Sequence of chain 1.B:
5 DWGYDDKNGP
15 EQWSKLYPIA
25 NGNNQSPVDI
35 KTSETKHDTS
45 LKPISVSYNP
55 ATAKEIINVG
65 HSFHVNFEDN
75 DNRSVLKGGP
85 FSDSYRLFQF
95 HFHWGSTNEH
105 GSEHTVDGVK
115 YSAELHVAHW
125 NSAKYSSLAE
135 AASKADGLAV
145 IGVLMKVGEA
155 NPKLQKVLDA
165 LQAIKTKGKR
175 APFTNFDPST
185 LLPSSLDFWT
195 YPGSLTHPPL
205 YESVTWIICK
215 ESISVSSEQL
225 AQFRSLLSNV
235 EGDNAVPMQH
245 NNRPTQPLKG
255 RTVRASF

Binding-site contacts:
Ligand atom C6 contacts residue 9491 of chain 1.J at 3.7 Å.
Ligand atom O21 contacts residue THR200 of chain 1.B at 3.0 Å (h-bond).
Ligand atom F25 contacts residue HIS68 of chain 1.B at 3.1 Å.
Ligand atom C11 contacts residue 9491 of chain 1.J at 3.6 Å.
Ligand atom C4 contacts residue 9491 of chain 1.K at 3.6 Å.
Ligand atom O20 contacts residue HIS120 of chain 1.B at 3.3 Å (h-bond).
Ligand atom O12 contacts residue 9491 of chain 1.J at 3.2 Å.
Ligand atom C6 contacts residue HIS65 of chain 1.B at 3.8 Å.
Ligand atom C3 contacts residue 9491 of chain 1.J at 3.6 Å.
Ligand atom O21 contacts residue TRP210 of chain 1.B at 3.6 Å.
Ligand atom C2 contacts residue 9491 of chain 1.J at 3.6 Å.
Ligand atom C15 contacts residue HIS201 of chain 1.B at 3.5 Å.
Ligand atom O12 contacts residue 9491 of chain 1.K at 3.3 Å.
Ligand atom C24 contacts residue ALA136 of chain 1.B at 3.5 Å (hydrophobic).
Ligand atom C1 contacts residue HIS201 of chain 1.B at 3.5 Å.
Ligand atom C2 contacts residue HIS201 of chain 1.B at 3.7 Å.
Ligand atom C5 contacts residue 9491 of chain 1.J at 3.6 Å.
Ligand atom C5 contacts residue 9491 of chain 1.K at 3.5 Å.
Ligand atom C5 contacts residue PRO202 of chain 1.B at 3.7 Å (hydrophobic).
Ligand atom N22 contacts residue HIS120 of chain 1.B at 3.4 Å (h-bond).
Ligand atom F25 contacts residue HIS65 of chain 1.B at 3.3 Å.
Ligand atom O20 contacts residue HIS95 of chain 1.B at 3.4 Å.
Ligand atom N22 contacts residue HIS97 of chain 1.B at 3.2 Å (h-bond).
Ligand atom C18 contacts residue LEU199 of chain 1.B at 3.7 Å (hydrophobic).
Ligand atom S19 contacts residue THR200 of chain 1.B at 3.7 Å.
Ligand atom O20 contacts residue VAL144 of chain 1.B at 3.6 Å.
Ligand atom C13 contacts residue LEU199 of chain 1.B at 3.7 Å (hydrophobic).
Ligand atom O20 contacts residue ZN1 of chain 1.G at 2.8 Å.
Ligand atom N22 contacts residue ZN1 of chain 1.G at 1.9 Å.
Ligand atom C7 contacts residue 9491 of chain 1.J at 3.7 Å.
Ligand atom C1 contacts residue 9491 of chain 1.J at 3.6 Å.
Ligand atom C23 contacts residue LEU132 of chain 1.B at 3.7 Å (hydrophobic).
Ligand atom N22 contacts residue HIS95 of chain 1.B at 3.3 Å (h-bond).
Ligand atom C6 contacts residue HIS201 of chain 1.B at 3.5 Å.
Ligand atom O21 contacts residue LEU199 of chain 1.B at 3.4 Å.
Ligand atom C14 contacts residue HIS201 of chain 1.B at 3.5 Å.
Ligand atom F25 contacts residue 9491 of chain 1.J at 3.5 Å.
Ligand atom C8 contacts residue 9491 of chain 1.J at 3.6 Å.
Ligand atom S19 contacts residue ZN1 of chain 1.G at 2.9 Å.
Ligand atom N22 contacts residue THR200 of chain 1.B at 2.6 Å (h-bond).

A small-molecule ligand and the protein it binds are described below.
Small molecule (SMILES): CC1(C)OC(c2ccc(S(N)(=O)=O)cc2)=C(c2cccc(F)c2)C1=O